The small molecule below binds the protein below.
Small molecule (SMILES): COC(=O)CNc1ccc(OC(F)F)c(Cl)c1

Sequence of chain 1.B:
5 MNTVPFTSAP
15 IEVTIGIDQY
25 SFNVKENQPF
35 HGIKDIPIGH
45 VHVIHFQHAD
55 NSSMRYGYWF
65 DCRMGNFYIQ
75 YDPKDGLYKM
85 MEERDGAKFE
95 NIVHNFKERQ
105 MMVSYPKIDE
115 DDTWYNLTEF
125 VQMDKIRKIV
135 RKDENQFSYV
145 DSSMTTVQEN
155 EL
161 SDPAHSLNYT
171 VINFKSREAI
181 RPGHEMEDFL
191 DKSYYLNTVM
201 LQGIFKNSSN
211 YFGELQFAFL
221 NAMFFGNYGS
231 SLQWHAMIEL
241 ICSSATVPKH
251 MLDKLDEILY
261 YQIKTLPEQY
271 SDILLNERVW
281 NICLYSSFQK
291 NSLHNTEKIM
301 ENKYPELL

Binding-site contacts:
Ligand atom F contacts residue PHE10 of chain 1.B at 3.2 Å.
Ligand atom C9 contacts residue THR11 of chain 1.B at 3.3 Å.
Ligand atom C6 contacts residue TYR72 of chain 1.B at 3.6 Å (hydrophobic).
Ligand atom C8 contacts residue GLU87 of chain 1.B at 3.4 Å.
Ligand atom C9 contacts residue ILE96 of chain 1.B at 4.2 Å (hydrophobic).
Ligand atom F1 contacts residue TYR72 of chain 1.B at 3.4 Å.
Ligand atom C3 contacts residue LYS92 of chain 1.B at 4.1 Å.
Ligand atom C2 contacts residue LYS92 of chain 1.B at 3.9 Å.
Ligand atom F contacts residue ILE96 of chain 1.B at 3.8 Å.
Ligand atom CL contacts residue TYR72 of chain 1.B at 3.7 Å.
Ligand atom C5 contacts residue THR11 of chain 1.B at 3.5 Å.
Ligand atom C3 contacts residue TYR72 of chain 1.B at 3.6 Å (hydrophobic).
Ligand atom N contacts residue TYR72 of chain 1.B at 3.7 Å.
Ligand atom N contacts residue LYS92 of chain 1.B at 3.3 Å (salt-bridge).
Ligand atom C9 contacts residue TYR72 of chain 1.B at 3.8 Å (hydrophobic).
Ligand atom C2 contacts residue TYR72 of chain 1.B at 3.2 Å (hydrophobic).
Ligand atom CL contacts residue GLU87 of chain 1.B at 4.2 Å.
Ligand atom C1 contacts residue LYS92 of chain 1.B at 3.5 Å.
Ligand atom O2 contacts residue TYR72 of chain 1.B at 3.9 Å.
Ligand atom C5 contacts residue TYR72 of chain 1.B at 3.7 Å (hydrophobic).
Ligand atom C9 contacts residue PHE10 of chain 1.B at 3.7 Å (hydrophobic).
Ligand atom N contacts residue GLU87 of chain 1.B at 3.1 Å (salt-bridge).
Ligand atom C8 contacts residue TYR72 of chain 1.B at 3.6 Å (hydrophobic).
Ligand atom F contacts residue THR11 of chain 1.B at 3.2 Å.
Ligand atom F1 contacts residue PHE10 of chain 1.B at 3.3 Å.
Ligand atom F1 contacts residue PRO9 of chain 1.B at 3.1 Å.
Ligand atom CL contacts residue ILE96 of chain 1.B at 4.2 Å.
Ligand atom O2 contacts residue PRO9 of chain 1.B at 4.0 Å.
Ligand atom F1 contacts residue THR11 of chain 1.B at 3.3 Å.
Ligand atom F contacts residue PHE100 of chain 1.B at 3.2 Å.
Ligand atom O2 contacts residue ILE96 of chain 1.B at 3.4 Å.
Ligand atom C7 contacts residue TYR72 of chain 1.B at 3.6 Å (hydrophobic).
Ligand atom CL contacts residue PHE93 of chain 1.B at 3.4 Å.
Ligand atom C2 contacts residue GLU87 of chain 1.B at 4.0 Å.
Ligand atom C6 contacts residue ILE96 of chain 1.B at 4.2 Å (hydrophobic).
Ligand atom F1 contacts residue ILE73 of chain 1.B at 4.0 Å.
Ligand atom C4 contacts residue TYR72 of chain 1.B at 3.7 Å (hydrophobic).
Ligand atom CL contacts residue PRO9 of chain 1.B at 4.0 Å.
Ligand atom C3 contacts residue GLU87 of chain 1.B at 3.8 Å.
Ligand atom O1 contacts residue LYS92 of chain 1.B at 3.0 Å (salt-bridge).